Binding-site contacts:
Ligand atom N6 contacts residue GLU111 of chain 1.A at 2.9 Å (salt-bridge).
Ligand atom N6 contacts residue ALA55 of chain 1.A at 3.2 Å.
Ligand atom PG contacts residue MG1 of chain 1.E at 3.1 Å.
Ligand atom C6 contacts residue GLU111 of chain 1.A at 3.8 Å.
Ligand atom O4' contacts residue GLY35 of chain 1.A at 3.6 Å.
Ligand atom O1A contacts residue LEU170 of chain 1.A at 3.8 Å.
Ligand atom O3G contacts residue ASN158 of chain 1.A at 2.7 Å (h-bond).
Ligand atom O2B contacts residue GLN39 of chain 1.A at 2.9 Å (h-bond).
Ligand atom C2 contacts residue MET113 of chain 1.A at 3.4 Å (hydrophobic).
Ligand atom N3B contacts residue LYS57 of chain 1.A at 3.7 Å.
Ligand atom C2' contacts residue ASN116 of chain 1.A at 3.7 Å.
Ligand atom C2 contacts residue ILE34 of chain 1.A at 3.6 Å (hydrophobic).
Ligand atom N3B contacts residue GLN39 of chain 1.A at 3.4 Å (h-bond).
Ligand atom C3' contacts residue SER157 of chain 1.A at 3.7 Å.
Ligand atom O1B contacts residue MG1 of chain 1.E at 2.2 Å.
Ligand atom PG contacts residue MG1 of chain 1.G at 3.5 Å.
Ligand atom N6 contacts residue MET110 of chain 1.A at 3.1 Å.
Ligand atom C5' contacts residue SER36 of chain 1.A at 3.8 Å.
Ligand atom N7 contacts residue LEU170 of chain 1.A at 3.5 Å.
Ligand atom C6 contacts residue ALA55 of chain 1.A at 3.5 Å (hydrophobic).
Ligand atom O1A contacts residue LYS57 of chain 1.A at 3.1 Å.
Ligand atom O2A contacts residue MG1 of chain 1.E at 3.0 Å.
Ligand atom O2' contacts residue ASN116 of chain 1.A at 2.6 Å (h-bond).
Ligand atom N1 contacts residue MET113 of chain 1.A at 3.3 Å (h-bond).
Ligand atom O3' contacts residue ASN116 of chain 1.A at 3.7 Å.
Ligand atom O3' contacts residue SER157 of chain 1.A at 2.8 Å (h-bond).
Ligand atom O3G contacts residue MG1 of chain 1.E at 1.9 Å.
Ligand atom O4' contacts residue SER36 of chain 1.A at 3.8 Å.
Ligand atom O1G contacts residue MG1 of chain 1.E at 3.4 Å.
Ligand atom O2B contacts residue ALA38 of chain 1.A at 3.1 Å (h-bond).
Ligand atom O2G contacts residue MG1 of chain 1.G at 1.9 Å.
Ligand atom C4' contacts residue SER36 of chain 1.A at 3.7 Å.
Ligand atom O2A contacts residue ASN158 of chain 1.A at 2.6 Å (h-bond).
Ligand atom O2B contacts residue GLY37 of chain 1.A at 3.3 Å.
Ligand atom N3 contacts residue ILE34 of chain 1.A at 3.5 Å.
Ligand atom N1 contacts residue GLU111 of chain 1.A at 3.8 Å.
Ligand atom PB contacts residue MG1 of chain 1.E at 3.5 Å.
Ligand atom C8 contacts residue VAL42 of chain 1.A at 3.8 Å (hydrophobic).
Ligand atom C8 contacts residue LEU170 of chain 1.A at 3.4 Å (hydrophobic).
Ligand atom N7 contacts residue MET110 of chain 1.A at 3.6 Å.

This small molecule binds to this protein.
Small molecule (SMILES): Nc1ncnc2c1ncn2[C@@H]1O[C@H](CO[P](=O)(O)O[P](=O)(O)NP(=O)(O)O)[C@@H](O)[C@H]1O

Sequence of chain 1.A:
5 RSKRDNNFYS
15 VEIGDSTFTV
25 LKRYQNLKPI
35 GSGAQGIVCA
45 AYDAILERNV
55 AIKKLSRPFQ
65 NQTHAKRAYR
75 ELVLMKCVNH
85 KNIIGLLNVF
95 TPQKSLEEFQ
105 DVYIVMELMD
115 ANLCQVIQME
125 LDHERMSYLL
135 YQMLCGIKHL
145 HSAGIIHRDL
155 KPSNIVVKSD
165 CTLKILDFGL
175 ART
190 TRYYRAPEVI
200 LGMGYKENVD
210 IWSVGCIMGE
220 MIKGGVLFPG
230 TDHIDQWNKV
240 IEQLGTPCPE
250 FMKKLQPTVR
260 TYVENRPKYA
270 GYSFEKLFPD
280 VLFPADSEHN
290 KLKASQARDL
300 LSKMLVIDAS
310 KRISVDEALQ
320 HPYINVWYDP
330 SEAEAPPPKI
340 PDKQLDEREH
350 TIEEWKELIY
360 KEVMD